Sequence of chain 1.A:
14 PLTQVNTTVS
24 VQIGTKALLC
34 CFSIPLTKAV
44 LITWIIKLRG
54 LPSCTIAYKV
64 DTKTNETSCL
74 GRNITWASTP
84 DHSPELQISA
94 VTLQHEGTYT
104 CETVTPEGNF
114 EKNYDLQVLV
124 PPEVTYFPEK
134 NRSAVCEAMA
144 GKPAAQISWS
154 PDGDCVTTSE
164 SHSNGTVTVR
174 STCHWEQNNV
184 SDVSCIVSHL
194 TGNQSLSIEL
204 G

Binding-site contacts:
Ligand atom O7 contacts residue THR169 of chain 1.A at 4.3 Å.
Ligand atom C8 contacts residue ASN167 of chain 1.A at 4.3 Å.
Ligand atom O4 contacts residue ALA143 of chain 1.A at 3.9 Å.
Ligand atom C7 contacts residue LEU96 of chain 1.A at 3.8 Å (hydrophobic).
Ligand atom C5 contacts residue ASN167 of chain 1.A at 3.7 Å.
Ligand atom O4 contacts residue MET142 of chain 1.A at 4.1 Å.
Ligand atom O7 contacts residue LEU96 of chain 1.A at 3.9 Å.
Ligand atom C4 contacts residue ALA143 of chain 1.A at 4.2 Å (hydrophobic).
Ligand atom C2 contacts residue ASN167 of chain 1.A at 2.4 Å.
Ligand atom C5 contacts residue ALA143 of chain 1.A at 3.9 Å (hydrophobic).
Ligand atom C3 contacts residue ASN167 of chain 1.A at 3.6 Å.
Ligand atom O5 contacts residue THR169 of chain 1.A at 3.4 Å (h-bond).
Ligand atom C3 contacts residue ALA143 of chain 1.A at 4.3 Å (hydrophobic).
Ligand atom O5 contacts residue HIS165 of chain 1.A at 4.0 Å.
Ligand atom C4 contacts residue ASN167 of chain 1.A at 4.2 Å.
Ligand atom N2 contacts residue ASN167 of chain 1.A at 2.7 Å (h-bond).
Ligand atom C1 contacts residue ASN167 of chain 1.A at 1.4 Å.
Ligand atom O7 contacts residue ASN167 of chain 1.A at 3.5 Å (h-bond).
Ligand atom C1 contacts residue THR169 of chain 1.A at 3.2 Å.
Ligand atom C8 contacts residue LEU96 of chain 1.A at 3.6 Å (hydrophobic).
Ligand atom C5 contacts residue THR169 of chain 1.A at 3.8 Å.
Ligand atom O5 contacts residue ASN167 of chain 1.A at 2.4 Å (h-bond).
Ligand atom C5 contacts residue HIS165 of chain 1.A at 4.0 Å.
Ligand atom C6 contacts residue HIS165 of chain 1.A at 3.8 Å.
Ligand atom C6 contacts residue ASN167 of chain 1.A at 4.4 Å.
Ligand atom C7 contacts residue ASN167 of chain 1.A at 3.3 Å.

This protein binds this small molecule.
Small molecule (SMILES): CC(=O)N[C@@H]1[C@@H](O)[C@H](O)[C@@H](CO)O[C@H]1O